Sequence of chain 2.A:
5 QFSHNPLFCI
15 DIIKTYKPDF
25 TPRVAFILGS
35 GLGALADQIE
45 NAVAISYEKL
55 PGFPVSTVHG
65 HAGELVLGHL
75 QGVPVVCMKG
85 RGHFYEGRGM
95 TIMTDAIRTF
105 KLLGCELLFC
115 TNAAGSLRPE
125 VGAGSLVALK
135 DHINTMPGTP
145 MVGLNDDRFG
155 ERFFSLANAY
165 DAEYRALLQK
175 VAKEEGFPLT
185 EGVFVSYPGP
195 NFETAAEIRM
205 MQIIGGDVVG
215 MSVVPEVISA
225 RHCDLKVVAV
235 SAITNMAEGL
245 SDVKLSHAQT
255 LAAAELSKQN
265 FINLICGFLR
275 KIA

Binding-site contacts:
Ligand atom C5 contacts residue PHE196 of chain 2.A at 3.9 Å (hydrophobic).
Ligand atom N1 contacts residue PHE196 of chain 2.A at 3.8 Å.
Ligand atom C4 contacts residue PHE196 of chain 2.A at 4.0 Å (hydrophobic).
Ligand atom C6 contacts residue GLU197 of chain 2.A at 4.1 Å.
Ligand atom C8 contacts residue THR254 of chain 2.A at 3.4 Å.
Ligand atom C8 contacts residue THR238 of chain 2.A at 3.1 Å.
Ligand atom O6 contacts residue GLY119 of chain 2.A at 3.6 Å.
Ligand atom N9 contacts residue ALA117 of chain 2.A at 3.6 Å (h-bond).
Ligand atom C2 contacts residue PHE196 of chain 2.A at 4.0 Å (hydrophobic).
Ligand atom N7 contacts residue ASN239 of chain 2.A at 2.9 Å (h-bond).
Ligand atom N3 contacts residue MET215 of chain 2.A at 4.1 Å.
Ligand atom N3 contacts residue GLY214 of chain 2.A at 3.8 Å.
Ligand atom C2 contacts residue GLU197 of chain 2.A at 3.5 Å.
Ligand atom C5 contacts residue ASN239 of chain 2.A at 3.9 Å.
Ligand atom C2 contacts residue VAL213 of chain 2.A at 3.8 Å (hydrophobic).
Ligand atom N1 contacts residue VAL213 of chain 2.A at 3.9 Å.
Ligand atom N7 contacts residue GLY119 of chain 2.A at 3.6 Å (h-bond).
Ligand atom O6 contacts residue ASN239 of chain 2.A at 3.1 Å (h-bond).
Ligand atom N7 contacts residue ALA118 of chain 2.A at 3.5 Å.
Ligand atom N2 contacts residue GLY214 of chain 2.A at 3.6 Å.
Ligand atom N7 contacts residue THR238 of chain 2.A at 3.1 Å (h-bond).
Ligand atom C2 contacts residue GLY214 of chain 2.A at 3.8 Å.
Ligand atom C8 contacts residue ALA117 of chain 2.A at 4.0 Å (hydrophobic).
Ligand atom C6 contacts residue PHE196 of chain 2.A at 4.0 Å (hydrophobic).
Ligand atom N9 contacts residue THR254 of chain 2.A at 4.2 Å.
Ligand atom C6 contacts residue GLY119 of chain 2.A at 3.7 Å.
Ligand atom C5 contacts residue GLY119 of chain 2.A at 3.5 Å.
Ligand atom N2 contacts residue GLU197 of chain 2.A at 2.5 Å (salt-bridge).
Ligand atom N3 contacts residue PHE196 of chain 2.A at 4.1 Å.
Ligand atom N1 contacts residue GLU197 of chain 2.A at 3.1 Å (salt-bridge).
Ligand atom C5 contacts residue ALA118 of chain 2.A at 3.9 Å (hydrophobic).
Ligand atom N2 contacts residue MET215 of chain 2.A at 3.4 Å.
Ligand atom C2 contacts residue MET215 of chain 2.A at 3.9 Å (hydrophobic).
Ligand atom N9 contacts residue ALA118 of chain 2.A at 3.8 Å.
Ligand atom C6 contacts residue ASN239 of chain 2.A at 4.0 Å.
Ligand atom N3 contacts residue VAL213 of chain 2.A at 4.1 Å.
Ligand atom C8 contacts residue ASN239 of chain 2.A at 3.8 Å.
Ligand atom N7 contacts residue THR254 of chain 2.A at 3.8 Å.
Ligand atom C8 contacts residue ALA118 of chain 2.A at 3.6 Å (hydrophobic).
Ligand atom C4 contacts residue ALA118 of chain 2.A at 4.0 Å (hydrophobic).

A small-molecule ligand and the protein it binds are described below.
Small molecule (SMILES): Nc1nc2[nH]cnc2c(=O)[nH]1